A protein and the small-molecule ligand that binds it are described below.
Small molecule (SMILES): Cc1cn([C@H]2C[C@H](O[P](=O)(O)OC[C@H]3O[C@@H](n4ccc(N)nc4=O)C[C@@H]3O[P](=O)(O)OC[C@H]3O[C@@H](n4cnc5c(=O)nc(N)[nH]c54)C[C@@H]3O[P](=O)(O)OC[C@H]3O[C@@H](n4cnc5c(=O)nc(N)[nH]c54)C[C@@H]3O)[C@@H](CO[P](=O)(O)O[C@H]3C[C@H](n4cnc5c(=O)nc(N)[nH]c54)O[C@@H]3COP(=O)(O)O)O2)c(=O)[nH]c1=O

Binding-site contacts:
Ligand atom P contacts residue LYS68 of chain 1.D at 3.8 Å.
Ligand atom OP1 contacts residue ILE69 of chain 1.D at 3.0 Å (h-bond).
Ligand atom C4' contacts residue GLY64 of chain 1.D at 3.4 Å.
Ligand atom C5' contacts residue GLY64 of chain 1.D at 3.4 Å.
Ligand atom OP1 contacts residue GLY64 of chain 1.D at 2.7 Å (h-bond).
Ligand atom O5' contacts residue LYS35 of chain 1.D at 4.0 Å.
Ligand atom OP1 contacts residue LEU62 of chain 1.D at 3.6 Å.
Ligand atom OP1 contacts residue PRO63 of chain 1.D at 3.4 Å.
Ligand atom OP2 contacts residue THR67 of chain 1.D at 3.6 Å.
Ligand atom O3' contacts residue ILE69 of chain 1.D at 3.4 Å.
Ligand atom O4' contacts residue ALA38 of chain 1.D at 3.6 Å.
Ligand atom N3 contacts residue ALA38 of chain 1.D at 3.6 Å.
Ligand atom P contacts residue GLY64 of chain 1.D at 3.7 Å.
Ligand atom OP2 contacts residue LYS35 of chain 1.D at 2.9 Å (salt-bridge).
Ligand atom P contacts residue LYS35 of chain 1.D at 3.3 Å.
Ligand atom OP1 contacts residue LYS68 of chain 1.D at 3.6 Å (salt-bridge).
Ligand atom P contacts residue ILE69 of chain 1.D at 3.9 Å.
Ligand atom O5' contacts residue GLY66 of chain 1.D at 3.6 Å.
Ligand atom OP1 contacts residue NA1 of chain 1.H at 2.4 Å (h-bond).
Ligand atom OP2 contacts residue NA1 of chain 1.H at 3.6 Å.
Ligand atom OP2 contacts residue GLY66 of chain 1.D at 3.7 Å.
Ligand atom OP2 contacts residue LYS68 of chain 1.D at 3.1 Å (salt-bridge).
Ligand atom C3' contacts residue LYS68 of chain 1.D at 3.8 Å.
Ligand atom C3' contacts residue GLY66 of chain 1.D at 3.6 Å.
Ligand atom OP2 contacts residue GLY66 of chain 1.D at 4.0 Å.
Ligand atom C6 contacts residue HIS34 of chain 1.D at 3.8 Å.
Ligand atom C5' contacts residue TYR39 of chain 1.D at 3.6 Å (hydrophobic).
Ligand atom O3' contacts residue LYS68 of chain 1.D at 3.7 Å.
Ligand atom OP2 contacts residue VAL65 of chain 1.D at 3.9 Å.
Ligand atom O3' contacts residue GLY64 of chain 1.D at 3.5 Å.
Ligand atom OP1 contacts residue LYS68 of chain 1.D at 2.7 Å (salt-bridge).
Ligand atom P contacts residue GLY66 of chain 1.D at 3.7 Å.
Ligand atom C5' contacts residue GLY66 of chain 1.D at 3.6 Å.
Ligand atom N1 contacts residue HIS34 of chain 1.D at 3.9 Å.
Ligand atom OP1 contacts residue VAL65 of chain 1.D at 3.5 Å (h-bond).
Ligand atom OP3 contacts residue LYS35 of chain 1.D at 2.6 Å (salt-bridge).
Ligand atom OP1 contacts residue THR67 of chain 1.D at 3.6 Å (h-bond).
Ligand atom O6 contacts residue HIS34 of chain 1.D at 3.7 Å.
Ligand atom P contacts residue NA1 of chain 1.H at 3.5 Å.
Ligand atom OP1 contacts residue GLY66 of chain 1.D at 2.8 Å (h-bond).

Sequence of chain 1.D:
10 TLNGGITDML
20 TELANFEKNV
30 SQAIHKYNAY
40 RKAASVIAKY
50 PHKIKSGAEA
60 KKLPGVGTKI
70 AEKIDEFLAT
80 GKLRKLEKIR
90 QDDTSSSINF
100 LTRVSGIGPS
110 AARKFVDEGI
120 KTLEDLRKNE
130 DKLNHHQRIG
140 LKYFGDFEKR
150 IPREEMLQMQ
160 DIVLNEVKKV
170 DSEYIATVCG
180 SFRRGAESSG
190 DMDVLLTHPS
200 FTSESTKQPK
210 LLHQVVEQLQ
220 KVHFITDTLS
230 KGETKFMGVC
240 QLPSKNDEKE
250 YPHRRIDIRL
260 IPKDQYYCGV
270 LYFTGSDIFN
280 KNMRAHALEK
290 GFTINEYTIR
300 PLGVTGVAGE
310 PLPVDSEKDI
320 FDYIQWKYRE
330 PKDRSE